Sequence of chain 3.A:
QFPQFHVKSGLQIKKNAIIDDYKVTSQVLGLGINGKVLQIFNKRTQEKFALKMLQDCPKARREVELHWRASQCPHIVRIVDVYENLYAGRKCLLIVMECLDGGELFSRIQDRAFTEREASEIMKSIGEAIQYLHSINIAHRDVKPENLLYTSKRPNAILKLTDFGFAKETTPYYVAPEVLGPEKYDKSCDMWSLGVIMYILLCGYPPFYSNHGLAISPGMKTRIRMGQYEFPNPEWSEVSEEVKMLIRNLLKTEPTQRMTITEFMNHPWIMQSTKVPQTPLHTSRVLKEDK

The small molecule below binds the protein below.
Small molecule (SMILES): C[C@H]1CNC(=O)c2[nH]c3ccc(C(=O)Nc4nc(C(=O)NCCN(C)C)cs4)cc3c21

Binding-site contacts:
Ligand atom S19 contacts residue LEU30 of chain 3.A at 3.7 Å.
Ligand atom N17 contacts residue LEU153 of chain 3.A at 3.8 Å.
Ligand atom C10 contacts residue LEU32 of chain 3.A at 3.8 Å (hydrophobic).
Ligand atom C08 contacts residue THR166 of chain 3.A at 3.6 Å.
Ligand atom N12 contacts residue GLY33 of chain 3.A at 3.5 Å.
Ligand atom C11 contacts residue LEU32 of chain 3.A at 3.2 Å (hydrophobic).
Ligand atom N12 contacts residue THR166 of chain 3.A at 3.7 Å.
Ligand atom C06 contacts residue ALA51 of chain 3.A at 3.6 Å (hydrophobic).
Ligand atom C21 contacts residue LEU30 of chain 3.A at 3.6 Å (hydrophobic).
Ligand atom O14 contacts residue ASP167 of chain 3.A at 3.3 Å.
Ligand atom C15 contacts residue LEU101 of chain 3.A at 3.8 Å (hydrophobic).
Ligand atom N24 contacts residue LEU30 of chain 3.A at 3.1 Å (h-bond).
Ligand atom S19 contacts residue CYS100 of chain 3.A at 3.8 Å.
Ligand atom N09 contacts residue THR166 of chain 3.A at 3.8 Å.
Ligand atom N22 contacts residue LEU30 of chain 3.A at 3.3 Å (h-bond).
Ligand atom O14 contacts residue LYS53 of chain 3.A at 3.5 Å (salt-bridge).
Ligand atom C13 contacts residue THR166 of chain 3.A at 3.7 Å.
Ligand atom C27 contacts residue LEU30 of chain 3.A at 3.4 Å (hydrophobic).
Ligand atom C20 contacts residue LEU30 of chain 3.A at 3.8 Å (hydrophobic).
Ligand atom C07 contacts residue VAL38 of chain 3.A at 3.7 Å (hydrophobic).
Ligand atom C01 contacts residue LEU153 of chain 3.A at 3.8 Å (hydrophobic).
Ligand atom C26 contacts residue LEU30 of chain 3.A at 3.8 Å (hydrophobic).
Ligand atom N17 contacts residue LEU30 of chain 3.A at 3.7 Å.
Ligand atom C05 contacts residue MET98 of chain 3.A at 3.7 Å (hydrophobic).
Ligand atom O16 contacts residue LEU101 of chain 3.A at 2.6 Å (h-bond).
Ligand atom C15 contacts residue LEU153 of chain 3.A at 3.7 Å (hydrophobic).
Ligand atom C18 contacts residue LEU30 of chain 3.A at 3.5 Å (hydrophobic).
Ligand atom C20 contacts residue LEU101 of chain 3.A at 3.8 Å (hydrophobic).
Ligand atom C20 contacts residue ASP102 of chain 3.A at 3.8 Å.
Ligand atom S19 contacts residue LEU101 of chain 3.A at 3.1 Å (h-bond).
Ligand atom C06 contacts residue GLU99 of chain 3.A at 3.8 Å.
Ligand atom C11 contacts residue GLY33 of chain 3.A at 3.8 Å.
Ligand atom N09 contacts residue MET98 of chain 3.A at 3.7 Å.
Ligand atom O16 contacts residue CYS100 of chain 3.A at 3.5 Å.
Ligand atom N12 contacts residue ASP167 of chain 3.A at 3.0 Å (salt-bridge).
Ligand atom C08 contacts residue VAL38 of chain 3.A at 3.8 Å (hydrophobic).
Ligand atom C11 contacts residue THR166 of chain 3.A at 3.8 Å.
Ligand atom C02 contacts residue LEU153 of chain 3.A at 3.5 Å (hydrophobic).
Ligand atom C18 contacts residue LEU101 of chain 3.A at 3.7 Å (hydrophobic).
Ligand atom C13 contacts residue ASP167 of chain 3.A at 3.6 Å.